Sequence of chain 59.A:
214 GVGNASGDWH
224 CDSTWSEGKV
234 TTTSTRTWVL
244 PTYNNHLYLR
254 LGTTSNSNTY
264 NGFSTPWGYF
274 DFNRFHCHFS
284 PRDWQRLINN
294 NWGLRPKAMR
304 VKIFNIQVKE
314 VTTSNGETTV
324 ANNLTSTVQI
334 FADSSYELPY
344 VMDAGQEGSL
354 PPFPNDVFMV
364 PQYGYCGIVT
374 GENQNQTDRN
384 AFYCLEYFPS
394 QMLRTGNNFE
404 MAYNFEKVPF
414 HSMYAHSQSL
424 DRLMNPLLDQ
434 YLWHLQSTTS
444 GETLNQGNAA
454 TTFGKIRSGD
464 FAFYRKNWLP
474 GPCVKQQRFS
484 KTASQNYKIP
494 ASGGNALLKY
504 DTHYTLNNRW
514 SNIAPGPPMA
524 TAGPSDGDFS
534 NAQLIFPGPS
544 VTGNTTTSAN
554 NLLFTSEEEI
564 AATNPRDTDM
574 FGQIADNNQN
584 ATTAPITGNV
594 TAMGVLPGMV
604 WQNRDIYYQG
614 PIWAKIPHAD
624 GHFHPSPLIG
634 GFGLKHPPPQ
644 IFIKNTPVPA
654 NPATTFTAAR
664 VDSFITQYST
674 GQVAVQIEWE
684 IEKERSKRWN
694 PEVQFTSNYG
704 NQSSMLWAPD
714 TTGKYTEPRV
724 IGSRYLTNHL

Sequence of chain 19.A:
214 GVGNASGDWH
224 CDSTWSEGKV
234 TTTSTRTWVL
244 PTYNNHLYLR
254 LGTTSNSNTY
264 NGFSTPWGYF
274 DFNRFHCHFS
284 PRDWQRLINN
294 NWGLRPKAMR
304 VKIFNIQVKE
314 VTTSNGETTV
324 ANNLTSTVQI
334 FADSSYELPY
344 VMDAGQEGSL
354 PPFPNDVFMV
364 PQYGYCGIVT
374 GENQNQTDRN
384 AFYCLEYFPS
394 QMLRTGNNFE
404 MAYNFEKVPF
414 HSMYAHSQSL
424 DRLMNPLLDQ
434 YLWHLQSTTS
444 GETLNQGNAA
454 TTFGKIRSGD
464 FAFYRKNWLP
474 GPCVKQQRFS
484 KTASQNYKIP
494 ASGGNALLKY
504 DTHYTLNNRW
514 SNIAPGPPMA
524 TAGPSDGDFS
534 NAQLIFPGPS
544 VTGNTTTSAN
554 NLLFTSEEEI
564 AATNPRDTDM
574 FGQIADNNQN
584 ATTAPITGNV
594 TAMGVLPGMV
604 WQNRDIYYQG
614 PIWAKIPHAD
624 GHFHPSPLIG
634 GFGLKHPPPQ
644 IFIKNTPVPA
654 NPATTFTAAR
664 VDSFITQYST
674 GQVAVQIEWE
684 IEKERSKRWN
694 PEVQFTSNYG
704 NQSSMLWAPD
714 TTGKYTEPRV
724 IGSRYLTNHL

A protein and the small-molecule ligand that binds it are described below.
Small molecule (SMILES): Nc1ncnc2c1ncn2[C@H]1C[C@H](O)[C@@H](COP(=O)(O)O)O1

Binding-site contacts:
Ligand atom C6 contacts residue PRO412 of chain 19.A at 4.3 Å (hydrophobic).
Ligand atom N7 contacts residue PRO412 of chain 19.A at 4.3 Å.
Ligand atom N9 contacts residue PRO628 of chain 19.A at 3.7 Å.
Ligand atom C2 contacts residue PRO628 of chain 19.A at 3.5 Å (hydrophobic).
Ligand atom N7 contacts residue ASN606 of chain 19.A at 4.2 Å.
Ligand atom N1 contacts residue PRO628 of chain 19.A at 3.2 Å (h-bond).
Ligand atom N1 contacts residue VAL411 of chain 19.A at 4.3 Å.
Ligand atom C2 contacts residue GLY636 of chain 19.A at 3.2 Å.
Ligand atom C2' contacts residue HIS627 of chain 19.A at 3.2 Å.
Ligand atom C6 contacts residue PRO628 of chain 19.A at 2.8 Å (hydrophobic).
Ligand atom C8 contacts residue PRO412 of chain 19.A at 4.3 Å (hydrophobic).
Ligand atom C5 contacts residue SER629 of chain 19.A at 3.5 Å.
Ligand atom N1 contacts residue GLY636 of chain 19.A at 2.9 Å (h-bond).
Ligand atom N6 contacts residue GLY634 of chain 19.A at 3.8 Å.
Ligand atom O3' contacts residue PRO628 of chain 19.A at 4.1 Å.
Ligand atom P contacts residue HIS625 of chain 59.A at 3.9 Å.
Ligand atom C4 contacts residue PRO412 of chain 19.A at 4.1 Å (hydrophobic).
Ligand atom C2' contacts residue PRO628 of chain 19.A at 3.6 Å (hydrophobic).
Ligand atom C5 contacts residue PRO628 of chain 19.A at 2.7 Å (hydrophobic).
Ligand atom N3 contacts residue PRO628 of chain 19.A at 3.5 Å (h-bond).
Ligand atom C8 contacts residue HIS627 of chain 19.A at 3.5 Å.
Ligand atom N9 contacts residue PRO412 of chain 19.A at 4.2 Å.
Ligand atom N7 contacts residue PRO628 of chain 19.A at 3.3 Å (h-bond).
Ligand atom C6 contacts residue GLY636 of chain 19.A at 3.6 Å.
Ligand atom C5 contacts residue PRO412 of chain 19.A at 4.2 Å (hydrophobic).
Ligand atom C8 contacts residue PRO628 of chain 19.A at 3.8 Å (hydrophobic).
Ligand atom C8 contacts residue SER629 of chain 19.A at 4.2 Å.
Ligand atom C1' contacts residue PRO628 of chain 19.A at 3.9 Å (hydrophobic).
Ligand atom O1P contacts residue HIS625 of chain 59.A at 2.8 Å (h-bond).
Ligand atom N6 contacts residue GLY636 of chain 19.A at 3.2 Å (h-bond).
Ligand atom C3' contacts residue HIS627 of chain 19.A at 4.3 Å.
Ligand atom N6 contacts residue PHE635 of chain 19.A at 3.7 Å.
Ligand atom C4 contacts residue PRO628 of chain 19.A at 3.0 Å (hydrophobic).
Ligand atom N7 contacts residue SER629 of chain 19.A at 3.1 Å (h-bond).
Ligand atom N7 contacts residue HIS627 of chain 19.A at 4.1 Å.
Ligand atom N6 contacts residue SER629 of chain 19.A at 3.0 Å (h-bond).
Ligand atom C6 contacts residue SER629 of chain 19.A at 3.5 Å.
Ligand atom O2P contacts residue ASP623 of chain 59.A at 3.2 Å (salt-bridge).
Ligand atom C1' contacts residue HIS627 of chain 19.A at 4.3 Å.
Ligand atom N6 contacts residue PRO628 of chain 19.A at 3.4 Å (h-bond).